A small-molecule ligand and the protein it binds are described below.
Small molecule (SMILES): Cc1cn([C@H]2C[C@H](N=[N+]=[N-])[C@@H](CO[P](=O)(O)O[P](=O)(O)O[P](=O)(O)O[P](=O)(O)OC[C@H]3O[C@@H](n4cnc5c(N)ncnc54)[C@H](O)[C@@H]3O)O2)c(=O)[nH]c1=O

Binding-site contacts:
Ligand atom PB contacts residue MG1 of chain 1.Q at 3.2 Å.
Ligand atom O3A contacts residue MG1 of chain 1.Q at 3.5 Å.
Ligand atom C2' contacts residue TYR117 of chain 1.A at 3.3 Å (hydrophobic).
Ligand atom N3A contacts residue TYR117 of chain 1.A at 3.5 Å (h-bond).
Ligand atom O3A contacts residue ARG74 of chain 1.A at 3.0 Å (salt-bridge).
Ligand atom O31 contacts residue ASP112 of chain 1.A at 3.4 Å (salt-bridge).
Ligand atom O2B contacts residue VAL113 of chain 1.A at 3.3 Å (h-bond).
Ligand atom PA contacts residue MG1 of chain 1.Q at 3.5 Å.
Ligand atom O1A contacts residue MG1 of chain 1.Q at 2.4 Å.
Ligand atom O5' contacts residue ARG74 of chain 1.A at 3.3 Å (salt-bridge).
Ligand atom N3R contacts residue LYS221 of chain 1.A at 3.2 Å (salt-bridge).
Ligand atom N9R contacts residue LYS221 of chain 1.A at 3.4 Å (salt-bridge).
Ligand atom O1G contacts residue ASP112 of chain 1.A at 3.4 Å (salt-bridge).
Ligand atom N3A contacts residue GLN153 of chain 1.A at 2.9 Å (h-bond).
Ligand atom C11 contacts residue LYS221 of chain 1.A at 3.3 Å.
Ligand atom PA contacts residue ARG74 of chain 1.A at 3.5 Å.
Ligand atom O1D contacts residue LYS67 of chain 1.A at 3.3 Å (salt-bridge).
Ligand atom O1B contacts residue ARG74 of chain 1.A at 3.4 Å (salt-bridge).
Ligand atom N3' contacts residue TYR117 of chain 1.A at 3.4 Å (h-bond).
Ligand atom O1B contacts residue ASP115 of chain 1.A at 3.5 Å.
Ligand atom O3B contacts residue ASP115 of chain 1.A at 2.5 Å (salt-bridge).
Ligand atom PG contacts residue MG1 of chain 1.Q at 3.4 Å.
Ligand atom C4R contacts residue LYS221 of chain 1.A at 3.3 Å.
Ligand atom N3B contacts residue PHE118 of chain 1.A at 3.2 Å.
Ligand atom O2B contacts residue ASP187 of chain 1.A at 3.2 Å (salt-bridge).
Ligand atom PB contacts residue ASP115 of chain 1.A at 3.4 Å.
Ligand atom O1G contacts residue MG1 of chain 1.Q at 2.3 Å.
Ligand atom O21 contacts residue ASP112 of chain 1.A at 2.8 Å (salt-bridge).
Ligand atom O4' contacts residue MET186 of chain 1.A at 3.3 Å.
Ligand atom O1A contacts residue ASP187 of chain 1.A at 3.1 Å (salt-bridge).
Ligand atom O2B contacts residue MG1 of chain 1.Q at 2.4 Å.
Ligand atom O1A contacts residue ASP112 of chain 1.A at 3.4 Å (salt-bridge).
Ligand atom O2B contacts residue ALA116 of chain 1.A at 3.2 Å (h-bond).
Ligand atom O2G contacts residue GLY114 of chain 1.A at 3.4 Å.
Ligand atom N3B contacts residue GLN153 of chain 1.A at 2.6 Å (h-bond).
Ligand atom O2D contacts residue LYS67 of chain 1.A at 2.9 Å.
Ligand atom O2A contacts residue ARG74 of chain 1.A at 3.3 Å (salt-bridge).
Ligand atom O3B contacts residue MG1 of chain 1.Q at 3.3 Å.
Ligand atom PD contacts residue LYS67 of chain 1.A at 3.4 Å.
Ligand atom O2B contacts residue ASP115 of chain 1.A at 3.3 Å (salt-bridge).

Sequence of chain 1.A:
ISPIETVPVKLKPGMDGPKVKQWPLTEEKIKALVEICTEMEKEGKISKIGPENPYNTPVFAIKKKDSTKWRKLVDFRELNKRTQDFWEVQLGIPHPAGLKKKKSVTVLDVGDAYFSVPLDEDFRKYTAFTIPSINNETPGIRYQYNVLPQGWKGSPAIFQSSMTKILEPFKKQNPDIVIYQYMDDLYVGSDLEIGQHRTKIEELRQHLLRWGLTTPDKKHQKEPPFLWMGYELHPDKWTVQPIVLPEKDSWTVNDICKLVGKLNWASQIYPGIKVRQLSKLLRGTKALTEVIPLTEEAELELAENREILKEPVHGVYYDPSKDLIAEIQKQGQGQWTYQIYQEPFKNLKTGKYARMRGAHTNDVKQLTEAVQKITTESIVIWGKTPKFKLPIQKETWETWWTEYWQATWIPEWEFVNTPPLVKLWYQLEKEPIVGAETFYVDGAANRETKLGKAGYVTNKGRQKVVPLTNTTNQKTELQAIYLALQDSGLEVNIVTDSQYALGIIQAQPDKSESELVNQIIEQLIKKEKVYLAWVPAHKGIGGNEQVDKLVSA